Sequence of chain 29.I:
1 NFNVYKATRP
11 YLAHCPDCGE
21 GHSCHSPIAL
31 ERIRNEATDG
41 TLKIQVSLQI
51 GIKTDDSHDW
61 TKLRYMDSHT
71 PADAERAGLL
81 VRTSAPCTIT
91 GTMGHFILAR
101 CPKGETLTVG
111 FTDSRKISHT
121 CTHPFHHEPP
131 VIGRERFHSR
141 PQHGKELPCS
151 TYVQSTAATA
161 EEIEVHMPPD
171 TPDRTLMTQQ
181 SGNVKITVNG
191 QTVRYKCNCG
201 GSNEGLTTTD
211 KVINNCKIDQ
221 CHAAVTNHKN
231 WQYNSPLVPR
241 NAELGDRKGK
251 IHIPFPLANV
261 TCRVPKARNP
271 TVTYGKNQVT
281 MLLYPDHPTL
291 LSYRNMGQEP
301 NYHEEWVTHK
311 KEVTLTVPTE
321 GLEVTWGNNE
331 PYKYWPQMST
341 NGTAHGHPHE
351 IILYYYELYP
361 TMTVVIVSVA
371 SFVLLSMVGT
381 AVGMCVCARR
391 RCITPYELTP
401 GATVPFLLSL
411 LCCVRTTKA

A small-molecule ligand and the protein it binds are described below.
Small molecule (SMILES): CC(=O)N[C@@H]1[C@@H](O)[C@H](O)[C@@H](CO)O[C@H]1O

Binding-site contacts:
Ligand atom C8 contacts residue GLU198 of chain 29.B at 4.1 Å.
Ligand atom O5 contacts residue THR116 of chain 29.H at 4.3 Å.
Ligand atom C4 contacts residue LYS115 of chain 29.H at 4.5 Å.
Ligand atom O6 contacts residue ASN259 of chain 29.I at 4.5 Å.
Ligand atom O7 contacts residue ASN259 of chain 29.I at 2.8 Å (h-bond).
Ligand atom N2 contacts residue ASN259 of chain 29.I at 3.0 Å (h-bond).
Ligand atom C8 contacts residue ASN259 of chain 29.I at 4.4 Å.
Ligand atom O7 contacts residue LYS181 of chain 29.H at 4.1 Å.
Ligand atom C1 contacts residue ASN259 of chain 29.I at 1.4 Å.
Ligand atom O6 contacts residue THR116 of chain 29.H at 3.5 Å.
Ligand atom C5 contacts residue ASN259 of chain 29.I at 3.6 Å.
Ligand atom C4 contacts residue ASN259 of chain 29.I at 4.1 Å.
Ligand atom C2 contacts residue ASN259 of chain 29.I at 2.4 Å.
Ligand atom O5 contacts residue ASN259 of chain 29.I at 2.3 Å (h-bond).
Ligand atom C7 contacts residue ASN259 of chain 29.I at 3.1 Å.
Ligand atom C3 contacts residue ASN259 of chain 29.I at 3.8 Å.
Ligand atom O6 contacts residue LYS115 of chain 29.H at 3.7 Å.
Ligand atom C6 contacts residue LYS115 of chain 29.H at 4.3 Å.

Sequence of chain 29.B:
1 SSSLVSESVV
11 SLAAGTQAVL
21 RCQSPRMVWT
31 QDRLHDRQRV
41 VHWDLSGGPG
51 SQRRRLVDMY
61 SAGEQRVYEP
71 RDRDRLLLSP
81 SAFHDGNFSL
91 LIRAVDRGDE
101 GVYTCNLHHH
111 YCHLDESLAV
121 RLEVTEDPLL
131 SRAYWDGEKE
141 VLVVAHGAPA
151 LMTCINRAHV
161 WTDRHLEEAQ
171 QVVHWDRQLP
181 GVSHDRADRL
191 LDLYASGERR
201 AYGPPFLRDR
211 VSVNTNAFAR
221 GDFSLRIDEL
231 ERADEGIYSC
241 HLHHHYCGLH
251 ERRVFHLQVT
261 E

Sequence of chain 29.H:
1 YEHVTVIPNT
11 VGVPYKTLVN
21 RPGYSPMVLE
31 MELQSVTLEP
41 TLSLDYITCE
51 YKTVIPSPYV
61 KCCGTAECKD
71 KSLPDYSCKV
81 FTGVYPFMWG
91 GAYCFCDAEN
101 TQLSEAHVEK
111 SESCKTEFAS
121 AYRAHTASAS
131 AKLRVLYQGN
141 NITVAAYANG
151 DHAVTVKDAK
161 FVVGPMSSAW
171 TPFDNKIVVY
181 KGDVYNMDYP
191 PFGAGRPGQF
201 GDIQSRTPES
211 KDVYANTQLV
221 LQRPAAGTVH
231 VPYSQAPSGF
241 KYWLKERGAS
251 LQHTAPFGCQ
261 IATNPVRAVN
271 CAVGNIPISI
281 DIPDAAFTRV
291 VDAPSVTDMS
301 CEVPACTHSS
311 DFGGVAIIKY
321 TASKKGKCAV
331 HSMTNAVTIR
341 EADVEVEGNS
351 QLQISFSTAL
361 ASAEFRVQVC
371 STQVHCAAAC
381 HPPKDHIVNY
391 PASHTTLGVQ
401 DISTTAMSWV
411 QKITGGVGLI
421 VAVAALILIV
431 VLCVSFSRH